Binding-site contacts:
Ligand atom C4 contacts residue ASN285 of chain 1.A at 4.3 Å.
Ligand atom C8 contacts residue SER45 of chain 1.A at 3.5 Å.
Ligand atom C7 contacts residue ASN285 of chain 1.A at 3.2 Å.
Ligand atom C5 contacts residue ASN298 of chain 1.A at 4.4 Å.
Ligand atom N2 contacts residue ASN285 of chain 1.A at 3.1 Å (h-bond).
Ligand atom O6 contacts residue ASN298 of chain 1.A at 3.5 Å (h-bond).
Ligand atom O6 contacts residue ASN285 of chain 1.A at 3.8 Å.
Ligand atom C5 contacts residue ASN285 of chain 1.A at 3.5 Å.
Ligand atom N2 contacts residue VAL297 of chain 1.A at 4.3 Å.
Ligand atom O7 contacts residue ASN285 of chain 1.A at 2.8 Å (h-bond).
Ligand atom O5 contacts residue ASN285 of chain 1.A at 2.3 Å (h-bond).
Ligand atom C1 contacts residue VAL297 of chain 1.A at 4.4 Å (hydrophobic).
Ligand atom C1 contacts residue ASN285 of chain 1.A at 1.4 Å.
Ligand atom C3 contacts residue ASN285 of chain 1.A at 3.9 Å.
Ligand atom C2 contacts residue ASN285 of chain 1.A at 2.6 Å.
Ligand atom C6 contacts residue ASN285 of chain 1.A at 4.1 Å.

Sequence of chain 1.A:
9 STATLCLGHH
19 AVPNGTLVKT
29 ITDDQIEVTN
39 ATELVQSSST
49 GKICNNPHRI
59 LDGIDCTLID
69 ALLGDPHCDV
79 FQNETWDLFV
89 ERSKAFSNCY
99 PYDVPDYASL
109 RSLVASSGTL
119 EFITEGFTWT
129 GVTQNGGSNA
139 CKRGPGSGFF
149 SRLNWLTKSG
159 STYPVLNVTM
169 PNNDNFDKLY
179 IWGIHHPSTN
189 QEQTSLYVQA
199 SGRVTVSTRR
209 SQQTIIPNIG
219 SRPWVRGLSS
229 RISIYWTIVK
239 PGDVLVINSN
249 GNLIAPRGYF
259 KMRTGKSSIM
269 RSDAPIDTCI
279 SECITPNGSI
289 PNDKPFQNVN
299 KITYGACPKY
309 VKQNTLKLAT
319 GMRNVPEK

The protein below binds the small molecule below.
Small molecule (SMILES): CC(=O)N[C@H]1[C@H](O[C@H]2[C@H](O)[C@@H](NC(C)=O)CO[C@@H]2CO)O[C@H](CO)[C@@H](O)[C@@H]1O